Sequence of chain 1.G:
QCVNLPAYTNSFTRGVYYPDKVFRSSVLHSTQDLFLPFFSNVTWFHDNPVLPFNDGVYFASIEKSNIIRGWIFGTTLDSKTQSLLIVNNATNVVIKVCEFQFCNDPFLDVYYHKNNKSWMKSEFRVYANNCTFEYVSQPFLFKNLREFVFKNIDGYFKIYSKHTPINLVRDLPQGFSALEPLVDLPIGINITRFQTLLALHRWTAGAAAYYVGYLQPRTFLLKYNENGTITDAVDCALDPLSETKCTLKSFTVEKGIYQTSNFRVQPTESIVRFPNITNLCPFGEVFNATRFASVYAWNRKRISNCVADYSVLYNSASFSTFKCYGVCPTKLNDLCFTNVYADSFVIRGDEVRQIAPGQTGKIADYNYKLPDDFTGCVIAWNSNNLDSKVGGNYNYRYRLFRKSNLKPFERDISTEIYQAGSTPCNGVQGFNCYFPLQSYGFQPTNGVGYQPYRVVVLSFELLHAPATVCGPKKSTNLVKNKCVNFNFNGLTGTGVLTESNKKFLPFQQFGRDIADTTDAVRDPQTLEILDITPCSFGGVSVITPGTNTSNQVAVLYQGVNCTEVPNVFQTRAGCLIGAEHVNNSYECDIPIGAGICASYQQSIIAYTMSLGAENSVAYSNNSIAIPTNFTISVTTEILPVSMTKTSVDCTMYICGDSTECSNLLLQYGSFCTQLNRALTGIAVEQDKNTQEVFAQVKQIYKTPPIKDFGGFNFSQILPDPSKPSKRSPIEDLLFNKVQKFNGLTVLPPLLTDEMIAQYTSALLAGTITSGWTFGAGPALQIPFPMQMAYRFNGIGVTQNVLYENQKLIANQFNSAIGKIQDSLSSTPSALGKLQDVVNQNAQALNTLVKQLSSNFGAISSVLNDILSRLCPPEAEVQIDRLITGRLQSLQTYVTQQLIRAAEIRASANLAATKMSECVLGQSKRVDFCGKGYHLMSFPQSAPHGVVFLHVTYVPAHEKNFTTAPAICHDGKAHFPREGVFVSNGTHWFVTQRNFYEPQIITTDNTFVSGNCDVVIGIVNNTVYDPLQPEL

The protein below binds the small molecule below.
Small molecule (SMILES): CC(=O)N[C@@H]1[C@@H](O)[C@H](O)[C@@H](CO)O[C@H]1O

Binding-site contacts:
Ligand atom C5 contacts residue ASN801 of chain 1.G at 3.7 Å.
Ligand atom O5 contacts residue SER803 of chain 1.G at 3.4 Å (h-bond).
Ligand atom C3 contacts residue ASN801 of chain 1.G at 3.8 Å.
Ligand atom C1 contacts residue ASN801 of chain 1.G at 1.5 Å.
Ligand atom C6 contacts residue GLN804 of chain 1.G at 4.2 Å.
Ligand atom C2 contacts residue ASN801 of chain 1.G at 2.5 Å.
Ligand atom N2 contacts residue ASN801 of chain 1.G at 3.0 Å (h-bond).
Ligand atom C4 contacts residue ASN801 of chain 1.G at 4.2 Å.
Ligand atom C7 contacts residue ASN801 of chain 1.G at 3.6 Å.
Ligand atom O5 contacts residue ASN801 of chain 1.G at 2.4 Å (h-bond).
Ligand atom O7 contacts residue ASN801 of chain 1.G at 3.7 Å.
Ligand atom C5 contacts residue SER803 of chain 1.G at 3.6 Å.
Ligand atom C1 contacts residue SER803 of chain 1.G at 3.5 Å.
Ligand atom C6 contacts residue SER803 of chain 1.G at 4.2 Å.